Binding-site contacts:
Ligand atom C4 contacts residue LEU214 of chain 1.C at 4.1 Å (hydrophobic).
Ligand atom C4 contacts residue LEU124 of chain 1.B at 4.1 Å (hydrophobic).
Ligand atom C1 contacts residue MG1 of chain 1.J at 4.1 Å.
Ligand atom C5 contacts residue ALA176 of chain 1.C at 4.0 Å (hydrophobic).
Ligand atom C1 contacts residue GLY174 of chain 1.C at 3.6 Å.
Ligand atom C4 contacts residue ARG72 of chain 1.C at 3.9 Å.
Ligand atom O12 contacts residue ALA176 of chain 1.C at 3.2 Å.
Ligand atom O11 contacts residue TRP21 of chain 1.C at 4.2 Å.
Ligand atom C3 contacts residue MG1 of chain 1.J at 3.8 Å.
Ligand atom O7 contacts residue GLY121 of chain 1.B at 3.6 Å.
Ligand atom O10 contacts residue ARG72 of chain 1.C at 2.7 Å (salt-bridge).
Ligand atom O8 contacts residue GLY174 of chain 1.C at 3.3 Å.
Ligand atom C5 contacts residue VAL120 of chain 1.B at 4.3 Å (hydrophobic).
Ligand atom C1 contacts residue LEU214 of chain 1.C at 4.0 Å (hydrophobic).
Ligand atom O10 contacts residue PHE172 of chain 1.C at 4.1 Å.
Ligand atom O10 contacts residue GLN149 of chain 1.C at 3.1 Å (h-bond).
Ligand atom O12 contacts residue VAL120 of chain 1.B at 2.9 Å (h-bond).
Ligand atom C1 contacts residue PRO175 of chain 1.C at 4.1 Å (hydrophobic).
Ligand atom C6 contacts residue ALA123 of chain 1.B at 3.7 Å (hydrophobic).
Ligand atom O11 contacts residue GLY121 of chain 1.B at 3.8 Å.
Ligand atom O8 contacts residue ALA176 of chain 1.C at 3.1 Å (h-bond).
Ligand atom O12 contacts residue GLY121 of chain 1.B at 3.4 Å.
Ligand atom O8 contacts residue MG1 of chain 1.J at 4.2 Å.
Ligand atom C2 contacts residue ARG72 of chain 1.C at 3.4 Å.
Ligand atom O11 contacts residue HIS47 of chain 1.C at 4.2 Å.
Ligand atom O10 contacts residue GLY174 of chain 1.C at 4.0 Å.
Ligand atom O9 contacts residue PRO175 of chain 1.C at 4.0 Å.
Ligand atom O11 contacts residue LEU124 of chain 1.B at 2.9 Å.
Ligand atom O8 contacts residue PRO175 of chain 1.C at 3.3 Å (h-bond).
Ligand atom O9 contacts residue GLY174 of chain 1.C at 4.0 Å.
Ligand atom O7 contacts residue ALA123 of chain 1.B at 3.1 Å (h-bond).
Ligand atom C2 contacts residue MG1 of chain 1.J at 3.2 Å.
Ligand atom O11 contacts residue ASP44 of chain 1.C at 4.1 Å.
Ligand atom O11 contacts residue ARG72 of chain 1.C at 3.6 Å.
Ligand atom C3 contacts residue ARG72 of chain 1.C at 3.1 Å.
Ligand atom O9 contacts residue PHE172 of chain 1.C at 3.9 Å.
Ligand atom O10 contacts residue GLU151 of chain 1.C at 3.7 Å.
Ligand atom O7 contacts residue ALA122 of chain 1.B at 3.4 Å (h-bond).
Ligand atom O10 contacts residue MG1 of chain 1.J at 2.5 Å.
Ligand atom O9 contacts residue LEU214 of chain 1.C at 3.0 Å.

Sequence of chain 1.B:
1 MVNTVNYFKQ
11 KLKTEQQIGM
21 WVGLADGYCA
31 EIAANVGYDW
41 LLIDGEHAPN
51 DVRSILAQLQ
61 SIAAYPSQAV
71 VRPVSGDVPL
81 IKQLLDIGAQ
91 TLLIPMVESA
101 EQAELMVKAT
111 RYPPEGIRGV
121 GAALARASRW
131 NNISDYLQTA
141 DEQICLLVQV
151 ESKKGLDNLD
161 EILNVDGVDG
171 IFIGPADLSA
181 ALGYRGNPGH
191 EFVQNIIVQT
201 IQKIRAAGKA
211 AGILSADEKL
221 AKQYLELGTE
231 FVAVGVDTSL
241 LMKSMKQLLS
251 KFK

This small molecule binds to this protein.
Small molecule (SMILES): O=C(O)C(=O)C[C@@H](O)[C@H](O)CO

Sequence of chain 1.C:
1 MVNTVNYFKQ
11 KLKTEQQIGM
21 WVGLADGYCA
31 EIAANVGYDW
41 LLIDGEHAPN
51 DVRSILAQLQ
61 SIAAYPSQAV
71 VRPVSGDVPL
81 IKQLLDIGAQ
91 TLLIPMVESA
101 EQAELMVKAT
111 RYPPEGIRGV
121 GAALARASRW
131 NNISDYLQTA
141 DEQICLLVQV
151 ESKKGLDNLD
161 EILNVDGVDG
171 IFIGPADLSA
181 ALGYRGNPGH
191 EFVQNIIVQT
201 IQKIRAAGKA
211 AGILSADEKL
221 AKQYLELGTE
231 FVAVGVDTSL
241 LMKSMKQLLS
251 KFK